Binding-site contacts:
Ligand atom O1B contacts residue LYS68 of chain 1.B at 3.9 Å.
Ligand atom C5 contacts residue ASN272 of chain 1.B at 4.1 Å.
Ligand atom C11 contacts residue PHE75 of chain 1.C at 2.3 Å (hydrophobic).
Ligand atom C11 contacts residue LEU62 of chain 1.B at 4.1 Å (hydrophobic).
Ligand atom O9 contacts residue LYS68 of chain 1.B at 2.9 Å (salt-bridge).
Ligand atom C11 contacts residue PHE270 of chain 1.B at 3.8 Å (hydrophobic).
Ligand atom C11 contacts residue GLN278 of chain 1.B at 3.5 Å.
Ligand atom C7 contacts residue GLN278 of chain 1.B at 3.8 Å.
Ligand atom O8 contacts residue ASN272 of chain 1.B at 3.5 Å (h-bond).
Ligand atom C9 contacts residue LYS68 of chain 1.B at 3.8 Å.
Ligand atom C11 contacts residue SER274 of chain 1.B at 4.0 Å.
Ligand atom N5 contacts residue ASN272 of chain 1.B at 3.2 Å (h-bond).
Ligand atom C9 contacts residue GLN278 of chain 1.B at 3.2 Å.
Ligand atom O8 contacts residue LYS68 of chain 1.B at 3.4 Å.
Ligand atom C1 contacts residue ASN272 of chain 1.B at 3.8 Å.
Ligand atom O10 contacts residue PHE75 of chain 1.C at 3.0 Å.
Ligand atom O1A contacts residue LYS68 of chain 1.B at 2.9 Å.
Ligand atom O1B contacts residue SER274 of chain 1.B at 4.1 Å.
Ligand atom C10 contacts residue ASN272 of chain 1.B at 4.0 Å.
Ligand atom O1B contacts residue THR276 of chain 1.B at 3.7 Å.
Ligand atom N5 contacts residue GLN278 of chain 1.B at 3.9 Å.
Ligand atom C9 contacts residue LEU67 of chain 1.B at 4.1 Å (hydrophobic).
Ligand atom C11 contacts residue PHE65 of chain 1.B at 3.8 Å (hydrophobic).
Ligand atom O9 contacts residue LEU67 of chain 1.B at 3.3 Å.
Ligand atom C1 contacts residue LYS68 of chain 1.B at 3.6 Å.
Ligand atom O1B contacts residue ASN272 of chain 1.B at 3.4 Å (h-bond).
Ligand atom O8 contacts residue GLN278 of chain 1.B at 3.5 Å (h-bond).
Ligand atom C11 contacts residue HIS138 of chain 1.A at 3.5 Å.
Ligand atom C4 contacts residue ASN272 of chain 1.B at 4.1 Å.
Ligand atom C6 contacts residue ASN272 of chain 1.B at 3.6 Å.
Ligand atom O7 contacts residue LEU62 of chain 1.B at 3.8 Å.
Ligand atom C11 contacts residue ASN272 of chain 1.B at 3.6 Å.
Ligand atom O10 contacts residue LEU62 of chain 1.B at 4.0 Å.
Ligand atom C1 contacts residue SER274 of chain 1.B at 3.7 Å.
Ligand atom O9 contacts residue GLN278 of chain 1.B at 4.0 Å.
Ligand atom C11 contacts residue THR276 of chain 1.B at 3.3 Å.
Ligand atom C10 contacts residue PHE75 of chain 1.C at 3.1 Å (hydrophobic).
Ligand atom C10 contacts residue GLN278 of chain 1.B at 4.0 Å.
Ligand atom O1A contacts residue SER274 of chain 1.B at 2.6 Å (h-bond).
Ligand atom C8 contacts residue GLN278 of chain 1.B at 3.6 Å.

Sequence of chain 1.B:
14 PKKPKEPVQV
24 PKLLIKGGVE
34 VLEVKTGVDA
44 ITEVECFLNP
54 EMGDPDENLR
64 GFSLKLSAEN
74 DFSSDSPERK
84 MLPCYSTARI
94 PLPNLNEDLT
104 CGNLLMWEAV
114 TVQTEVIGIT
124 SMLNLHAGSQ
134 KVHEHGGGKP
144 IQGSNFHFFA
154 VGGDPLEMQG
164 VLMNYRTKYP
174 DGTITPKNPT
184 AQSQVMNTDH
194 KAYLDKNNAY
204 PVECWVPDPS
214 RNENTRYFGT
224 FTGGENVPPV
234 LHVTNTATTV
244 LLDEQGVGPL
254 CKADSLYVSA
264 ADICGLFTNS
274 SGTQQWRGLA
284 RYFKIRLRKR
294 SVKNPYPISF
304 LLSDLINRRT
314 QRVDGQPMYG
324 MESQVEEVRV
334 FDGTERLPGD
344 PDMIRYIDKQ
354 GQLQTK

Sequence of chain 1.A:
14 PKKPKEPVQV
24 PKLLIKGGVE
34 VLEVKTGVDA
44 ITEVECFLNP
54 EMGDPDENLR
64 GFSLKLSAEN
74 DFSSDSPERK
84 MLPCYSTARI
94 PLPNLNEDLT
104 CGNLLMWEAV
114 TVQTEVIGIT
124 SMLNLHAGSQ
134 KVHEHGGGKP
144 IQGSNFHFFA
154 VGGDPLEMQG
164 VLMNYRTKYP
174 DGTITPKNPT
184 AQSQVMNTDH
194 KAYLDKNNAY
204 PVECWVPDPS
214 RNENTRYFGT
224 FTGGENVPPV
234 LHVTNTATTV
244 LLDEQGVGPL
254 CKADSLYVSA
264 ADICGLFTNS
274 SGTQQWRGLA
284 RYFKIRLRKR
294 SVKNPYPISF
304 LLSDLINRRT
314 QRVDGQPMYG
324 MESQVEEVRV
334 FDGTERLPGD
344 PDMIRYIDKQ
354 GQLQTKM

Sequence of chain 1.C:
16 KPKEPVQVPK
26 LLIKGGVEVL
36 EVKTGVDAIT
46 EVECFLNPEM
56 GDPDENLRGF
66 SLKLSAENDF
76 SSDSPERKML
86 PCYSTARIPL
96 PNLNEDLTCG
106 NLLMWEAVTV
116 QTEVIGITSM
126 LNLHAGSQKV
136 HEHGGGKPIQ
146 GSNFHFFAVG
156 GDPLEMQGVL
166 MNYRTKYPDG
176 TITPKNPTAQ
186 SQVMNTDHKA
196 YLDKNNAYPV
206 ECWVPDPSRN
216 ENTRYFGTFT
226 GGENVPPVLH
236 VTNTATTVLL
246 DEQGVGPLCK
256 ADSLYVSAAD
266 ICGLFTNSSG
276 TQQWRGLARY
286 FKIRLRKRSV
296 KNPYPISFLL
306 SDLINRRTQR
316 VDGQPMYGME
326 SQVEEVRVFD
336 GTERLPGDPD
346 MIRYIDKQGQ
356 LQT

A protein and the small-molecule ligand that binds it are described below.
Small molecule (SMILES): CC(=O)N[C@H]1[C@H]([C@H](O)[C@H](O)CO)O[C@@](O[C@H](CO)[C@@H](O)[C@@H]2O[C@@H](C(=O)O)C[C@H](O)[C@H]2NC(C)=O)(C(=O)O)C[C@@H]1O